Binding-site contacts:
Ligand atom OXT contacts residue GLY71 of chain 1.B at 3.5 Å (h-bond).
Ligand atom CG contacts residue TRP53 of chain 1.B at 3.5 Å (hydrophobic).
Ligand atom OXT contacts residue TRP53 of chain 1.B at 3.4 Å.
Ligand atom OXT contacts residue ARG78 of chain 1.B at 2.7 Å (salt-bridge).
Ligand atom CB contacts residue SER125 of chain 1.B at 3.9 Å.
Ligand atom CB contacts residue VAL124 of chain 1.B at 3.8 Å (hydrophobic).
Ligand atom NZ contacts residue LYS121 of chain 1.B at 3.5 Å.
Ligand atom CD contacts residue PHE162 of chain 1.B at 3.4 Å (hydrophobic).
Ligand atom NZ contacts residue TYR15 of chain 1.B at 3.9 Å.
Ligand atom O contacts residue SER125 of chain 1.B at 3.4 Å (h-bond).
Ligand atom OXT contacts residue THR73 of chain 1.B at 2.6 Å (h-bond).
Ligand atom CD contacts residue TYR15 of chain 1.B at 4.0 Å (hydrophobic).
Ligand atom N contacts residue GLY71 of chain 1.B at 2.9 Å (h-bond).
Ligand atom NZ contacts residue GLU12 of chain 1.B at 3.0 Å (salt-bridge).
Ligand atom OXT contacts residue MSE72 of chain 1.B at 3.3 Å.
Ligand atom CE contacts residue GLU12 of chain 1.B at 3.8 Å.
Ligand atom O contacts residue ARG78 of chain 1.B at 2.9 Å (salt-bridge).
Ligand atom CA contacts residue ASP163 of chain 1.B at 3.5 Å.
Ligand atom CG contacts residue TYR15 of chain 1.B at 3.8 Å (hydrophobic).
Ligand atom O contacts residue VAL124 of chain 1.B at 3.6 Å.
Ligand atom CA contacts residue SER125 of chain 1.B at 3.0 Å.
Ligand atom N contacts residue ASP163 of chain 1.B at 2.8 Å (salt-bridge).
Ligand atom CE contacts residue TRP53 of chain 1.B at 3.3 Å (hydrophobic).
Ligand atom CE contacts residue GLU145 of chain 1.B at 3.6 Å.
Ligand atom CB contacts residue ASP163 of chain 1.B at 3.6 Å.
Ligand atom C contacts residue TRP53 of chain 1.B at 3.4 Å (hydrophobic).
Ligand atom N contacts residue THR73 of chain 1.B at 2.9 Å (h-bond).
Ligand atom C contacts residue GLY71 of chain 1.B at 4.0 Å.
Ligand atom C contacts residue SER125 of chain 1.B at 3.5 Å.
Ligand atom C contacts residue ARG78 of chain 1.B at 3.4 Å.
Ligand atom CG contacts residue GLY71 of chain 1.B at 4.0 Å.
Ligand atom O contacts residue TRP53 of chain 1.B at 2.9 Å.
Ligand atom N contacts residue SER125 of chain 1.B at 3.7 Å.
Ligand atom CG contacts residue VAL124 of chain 1.B at 4.0 Å (hydrophobic).
Ligand atom CA contacts residue GLY71 of chain 1.B at 3.8 Å.
Ligand atom C contacts residue THR73 of chain 1.B at 3.4 Å.
Ligand atom NZ contacts residue GLU145 of chain 1.B at 2.4 Å (salt-bridge).
Ligand atom CD contacts residue VAL124 of chain 1.B at 3.6 Å (hydrophobic).
Ligand atom CD contacts residue GLU145 of chain 1.B at 3.9 Å.
Ligand atom CA contacts residue THR73 of chain 1.B at 3.3 Å.

Sequence of chain 1.B:
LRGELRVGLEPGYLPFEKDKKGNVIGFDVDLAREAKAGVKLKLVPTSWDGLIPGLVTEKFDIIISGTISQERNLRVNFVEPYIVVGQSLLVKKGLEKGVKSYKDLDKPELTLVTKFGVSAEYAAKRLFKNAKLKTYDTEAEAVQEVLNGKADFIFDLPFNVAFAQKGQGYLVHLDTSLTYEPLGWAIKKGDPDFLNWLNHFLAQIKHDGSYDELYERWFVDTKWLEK

This small molecule binds to this protein.
Small molecule (SMILES): N[C@@H](CCCC[NH3+])C(=O)O